Sequence of chain 1.H:
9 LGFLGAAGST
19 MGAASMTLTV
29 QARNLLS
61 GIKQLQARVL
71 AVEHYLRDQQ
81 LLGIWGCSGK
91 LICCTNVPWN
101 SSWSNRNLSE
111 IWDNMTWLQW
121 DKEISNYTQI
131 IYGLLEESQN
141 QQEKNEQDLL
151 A

A protein and the small-molecule ligand that binds it are described below.
Small molecule (SMILES): CC(=O)N[C@@H]1[C@@H](O)[C@H](O)[C@@H](CO)O[C@H]1O

Binding-site contacts:
Ligand atom N2 contacts residue ASN107 of chain 1.H at 2.9 Å (h-bond).
Ligand atom O5 contacts residue ASN107 of chain 1.H at 2.4 Å (h-bond).
Ligand atom C1 contacts residue ASN107 of chain 1.H at 1.4 Å.
Ligand atom C1 contacts residue GLU110 of chain 1.H at 3.6 Å.
Ligand atom C8 contacts residue ASN107 of chain 1.H at 4.3 Å.
Ligand atom O5 contacts residue GLU110 of chain 1.H at 4.4 Å.
Ligand atom C2 contacts residue ASN107 of chain 1.H at 2.5 Å.
Ligand atom O7 contacts residue ASN107 of chain 1.H at 3.2 Å (h-bond).
Ligand atom C7 contacts residue ASN107 of chain 1.H at 3.2 Å.
Ligand atom C4 contacts residue ASN107 of chain 1.H at 4.2 Å.
Ligand atom C5 contacts residue ASN107 of chain 1.H at 3.7 Å.
Ligand atom C6 contacts residue ASN107 of chain 1.H at 4.5 Å.
Ligand atom O6 contacts residue ASN107 of chain 1.H at 3.9 Å.
Ligand atom C3 contacts residue ASN107 of chain 1.H at 3.8 Å.